Sequence of chain 1.C:
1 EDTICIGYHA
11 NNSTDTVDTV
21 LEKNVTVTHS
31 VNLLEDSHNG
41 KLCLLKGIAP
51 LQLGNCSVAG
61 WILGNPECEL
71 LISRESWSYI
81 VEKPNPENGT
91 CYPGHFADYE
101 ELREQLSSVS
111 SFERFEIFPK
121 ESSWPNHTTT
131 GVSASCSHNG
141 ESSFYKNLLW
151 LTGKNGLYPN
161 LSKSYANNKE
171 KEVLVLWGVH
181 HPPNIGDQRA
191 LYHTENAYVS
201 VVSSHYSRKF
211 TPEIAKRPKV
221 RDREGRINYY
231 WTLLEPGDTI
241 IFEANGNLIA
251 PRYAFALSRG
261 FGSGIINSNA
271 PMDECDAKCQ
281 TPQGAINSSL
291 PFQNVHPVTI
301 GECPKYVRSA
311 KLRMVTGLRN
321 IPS

This protein binds this small molecule.
Small molecule (SMILES): CC(=O)N[C@@H]1[C@@H](O)[C@H](O)[C@@H](CO)O[C@H]1O

Binding-site contacts:
Ligand atom O5 contacts residue ASN287 of chain 1.C at 2.2 Å (h-bond).
Ligand atom C7 contacts residue ASN287 of chain 1.C at 3.2 Å.
Ligand atom C8 contacts residue ASN287 of chain 1.C at 4.4 Å.
Ligand atom C5 contacts residue ASN287 of chain 1.C at 3.6 Å.
Ligand atom N2 contacts residue ASN287 of chain 1.C at 2.9 Å (h-bond).
Ligand atom O6 contacts residue SER289 of chain 1.C at 3.6 Å.
Ligand atom C4 contacts residue ASN287 of chain 1.C at 4.2 Å.
Ligand atom C1 contacts residue ASN287 of chain 1.C at 1.4 Å.
Ligand atom C5 contacts residue SER289 of chain 1.C at 3.8 Å.
Ligand atom C3 contacts residue ASN287 of chain 1.C at 3.8 Å.
Ligand atom C2 contacts residue ASN287 of chain 1.C at 2.4 Å.
Ligand atom O7 contacts residue ASN287 of chain 1.C at 3.0 Å (h-bond).
Ligand atom O5 contacts residue SER289 of chain 1.C at 3.1 Å (h-bond).
Ligand atom C6 contacts residue SER289 of chain 1.C at 3.5 Å.
Ligand atom C1 contacts residue SER289 of chain 1.C at 4.0 Å.